Sequence of chain 4.A:
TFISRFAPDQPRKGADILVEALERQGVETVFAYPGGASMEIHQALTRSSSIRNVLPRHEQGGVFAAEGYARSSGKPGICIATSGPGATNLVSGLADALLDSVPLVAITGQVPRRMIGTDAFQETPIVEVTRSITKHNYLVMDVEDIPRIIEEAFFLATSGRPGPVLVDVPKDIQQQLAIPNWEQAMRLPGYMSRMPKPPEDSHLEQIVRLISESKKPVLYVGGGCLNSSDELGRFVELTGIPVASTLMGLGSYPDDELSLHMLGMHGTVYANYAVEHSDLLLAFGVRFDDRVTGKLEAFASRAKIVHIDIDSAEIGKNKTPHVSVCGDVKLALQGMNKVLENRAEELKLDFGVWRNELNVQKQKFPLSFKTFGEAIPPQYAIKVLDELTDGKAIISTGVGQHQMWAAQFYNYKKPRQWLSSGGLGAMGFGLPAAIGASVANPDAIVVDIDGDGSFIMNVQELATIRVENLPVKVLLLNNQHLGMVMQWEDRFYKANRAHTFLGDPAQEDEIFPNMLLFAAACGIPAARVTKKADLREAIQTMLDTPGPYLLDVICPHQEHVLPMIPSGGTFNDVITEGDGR

Sequence of chain 1.A:
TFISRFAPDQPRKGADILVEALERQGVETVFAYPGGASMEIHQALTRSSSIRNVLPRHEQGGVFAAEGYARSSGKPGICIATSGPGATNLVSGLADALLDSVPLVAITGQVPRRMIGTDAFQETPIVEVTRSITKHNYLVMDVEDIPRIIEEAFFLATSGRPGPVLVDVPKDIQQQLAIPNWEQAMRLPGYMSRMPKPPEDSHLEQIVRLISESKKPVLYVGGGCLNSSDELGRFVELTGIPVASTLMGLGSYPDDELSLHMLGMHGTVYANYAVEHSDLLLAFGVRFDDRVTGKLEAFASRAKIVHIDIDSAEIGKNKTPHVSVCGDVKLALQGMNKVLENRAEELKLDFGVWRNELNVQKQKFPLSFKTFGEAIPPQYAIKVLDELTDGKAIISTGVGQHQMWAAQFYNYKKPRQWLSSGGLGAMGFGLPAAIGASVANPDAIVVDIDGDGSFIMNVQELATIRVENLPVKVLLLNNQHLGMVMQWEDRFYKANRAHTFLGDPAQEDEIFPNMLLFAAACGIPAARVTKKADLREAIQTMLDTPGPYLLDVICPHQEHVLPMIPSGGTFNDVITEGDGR

Binding-site contacts:
Ligand atom O4' contacts residue PHE121 of chain 1.A at 3.6 Å.
Ligand atom C2 contacts residue PRO112 of chain 1.A at 3.8 Å (hydrophobic).
Ligand atom O9 contacts residue TRP489 of chain 4.A at 3.8 Å.
Ligand atom C5 contacts residue VAL111 of chain 1.A at 3.8 Å (hydrophobic).
Ligand atom N5' contacts residue TRP489 of chain 4.A at 3.4 Å (h-bond).
Ligand atom O7B contacts residue PRO112 of chain 1.A at 3.6 Å.
Ligand atom C4 contacts residue MET115 of chain 1.A at 3.3 Å (hydrophobic).
Ligand atom S7 contacts residue SER568 of chain 4.A at 3.5 Å (h-bond).
Ligand atom C1 contacts residue PRO112 of chain 1.A at 3.8 Å (hydrophobic).
Ligand atom C6 contacts residue PHE121 of chain 1.A at 3.2 Å (hydrophobic).
Ligand atom C7' contacts residue VAL486 of chain 4.A at 3.8 Å (hydrophobic).
Ligand atom C6' contacts residue TRP489 of chain 4.A at 3.5 Å (hydrophobic).
Ligand atom N5' contacts residue MET485 of chain 4.A at 3.6 Å.
Ligand atom N1' contacts residue GLY36 of chain 1.A at 3.4 Å.
Ligand atom O9 contacts residue ARG292 of chain 4.A at 2.5 Å (salt-bridge).
Ligand atom N3' contacts residue ARG292 of chain 4.A at 2.8 Å (salt-bridge).
Ligand atom C9 contacts residue ARG292 of chain 4.A at 3.6 Å.
Ligand atom C3 contacts residue ARG292 of chain 4.A at 3.6 Å.
Ligand atom O9 contacts residue SER568 of chain 4.A at 3.6 Å (h-bond).
Ligand atom N10 contacts residue TRP489 of chain 4.A at 3.3 Å.
Ligand atom C7' contacts residue TRP489 of chain 4.A at 3.6 Å (hydrophobic).
Ligand atom O7B contacts residue LYS171 of chain 1.A at 3.0 Å.
Ligand atom C5 contacts residue ALA120 of chain 1.A at 3.8 Å (hydrophobic).
Ligand atom N8 contacts residue LYS171 of chain 1.A at 3.5 Å (salt-bridge).
Ligand atom C4 contacts residue ARG292 of chain 4.A at 3.6 Å.
Ligand atom N3' contacts residue TRP489 of chain 4.A at 3.2 Å.
Ligand atom C9 contacts residue TRP489 of chain 4.A at 3.6 Å (hydrophobic).
Ligand atom C2' contacts residue TRP489 of chain 4.A at 3.3 Å (hydrophobic).
Ligand atom C6 contacts residue VAL111 of chain 1.A at 3.4 Å (hydrophobic).
Ligand atom N1' contacts residue TRP489 of chain 4.A at 3.5 Å.
Ligand atom C5' contacts residue FAD1 of chain 4.E at 3.5 Å.
Ligand atom C5 contacts residue PHE121 of chain 1.A at 3.4 Å (hydrophobic).
Ligand atom O4' contacts residue MET266 of chain 4.A at 3.7 Å.
Ligand atom C7' contacts residue MET485 of chain 4.A at 3.6 Å (hydrophobic).
Ligand atom C4 contacts residue ASP291 of chain 4.A at 3.4 Å.
Ligand atom O7A contacts residue SER568 of chain 4.A at 2.5 Å (h-bond).
Ligand atom O4' contacts residue ARG292 of chain 4.A at 3.0 Å (salt-bridge).
Ligand atom C3 contacts residue SER568 of chain 4.A at 3.5 Å.
Ligand atom C4' contacts residue ARG292 of chain 4.A at 3.3 Å.
Ligand atom C4' contacts residue TRP489 of chain 4.A at 3.5 Å (hydrophobic).

A protein and the small-molecule ligand that binds it are described below.
Small molecule (SMILES): COc1nc(C)nc(NC(=O)NS(=O)(=O)c2ccccc2Cl)n1